Binding-site contacts:
Ligand atom C6 contacts residue SER284 of chain 47.K at 3.4 Å.
Ligand atom O6 contacts residue ASN318 of chain 47.K at 3.0 Å (h-bond).
Ligand atom O6 contacts residue SER284 of chain 47.K at 2.9 Å (h-bond).
Ligand atom O4 contacts residue ASN318 of chain 47.K at 4.5 Å.
Ligand atom C6 contacts residue ASN318 of chain 47.K at 3.2 Å.

Sequence of chain 47.K:
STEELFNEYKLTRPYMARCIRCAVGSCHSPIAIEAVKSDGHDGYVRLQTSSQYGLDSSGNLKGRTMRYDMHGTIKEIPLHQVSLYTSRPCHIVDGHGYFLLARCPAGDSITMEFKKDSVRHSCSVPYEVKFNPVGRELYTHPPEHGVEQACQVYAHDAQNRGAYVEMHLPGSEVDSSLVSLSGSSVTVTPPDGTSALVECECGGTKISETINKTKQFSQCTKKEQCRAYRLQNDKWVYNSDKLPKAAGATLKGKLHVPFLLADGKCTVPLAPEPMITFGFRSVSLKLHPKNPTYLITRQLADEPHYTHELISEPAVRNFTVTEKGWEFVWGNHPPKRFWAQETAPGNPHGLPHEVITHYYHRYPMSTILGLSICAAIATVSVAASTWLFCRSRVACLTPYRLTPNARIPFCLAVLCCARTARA

The small molecule below binds the protein below.
Small molecule (SMILES): CC(=O)N[C@@H]1[C@@H](O)[C@H](O)[C@@H](CO)O[C@H]1O